A small-molecule ligand and the protein it binds are described below.
Small molecule (SMILES): COc1ccc(-c2cn(C)c(=O)c3cc(C(=O)N4CCN(S(C)(=O)=O)CC4)sc23)cc1OC

Binding-site contacts:
Ligand atom C09 contacts residue LEU51 of chain 1.A at 3.6 Å (hydrophobic).
Ligand atom C31 contacts residue ASN99 of chain 1.A at 3.3 Å.
Ligand atom N38 contacts residue LEU53 of chain 1.A at 3.6 Å.
Ligand atom C07 contacts residue LEU51 of chain 1.A at 3.9 Å (hydrophobic).
Ligand atom C33 contacts residue LEU53 of chain 1.A at 3.8 Å (hydrophobic).
Ligand atom C49 contacts residue TYR98 of chain 1.A at 3.6 Å (hydrophobic).
Ligand atom O15 contacts residue LEU51 of chain 1.A at 3.9 Å.
Ligand atom C11 contacts residue LEU51 of chain 1.A at 3.5 Å (hydrophobic).
Ligand atom N23 contacts residue VAL46 of chain 1.A at 3.8 Å.
Ligand atom C14 contacts residue TRP40 of chain 1.A at 3.4 Å (hydrophobic).
Ligand atom S52 contacts residue TYR98 of chain 1.A at 3.5 Å (h-bond).
Ligand atom C39 contacts residue LEU53 of chain 1.A at 3.9 Å (hydrophobic).
Ligand atom C36 contacts residue LEU53 of chain 1.A at 3.7 Å (hydrophobic).
Ligand atom C06 contacts residue TRP40 of chain 1.A at 3.9 Å (hydrophobic).
Ligand atom C21 contacts residue PRO41 of chain 1.A at 3.3 Å (hydrophobic).
Ligand atom C20 contacts residue PRO41 of chain 1.A at 3.9 Å (hydrophobic).
Ligand atom C11 contacts residue PRO41 of chain 1.A at 3.7 Å (hydrophobic).
Ligand atom C12 contacts residue LEU51 of chain 1.A at 3.8 Å (hydrophobic).
Ligand atom O15 contacts residue TRP40 of chain 1.A at 2.8 Å.
Ligand atom C24 contacts residue VAL46 of chain 1.A at 3.7 Å (hydrophobic).
Ligand atom C07 contacts residue PRO41 of chain 1.A at 3.8 Å (hydrophobic).
Ligand atom C28 contacts residue ILE105 of chain 1.A at 3.8 Å (hydrophobic).
Ligand atom C46 contacts residue LEU53 of chain 1.A at 3.4 Å (hydrophobic).
Ligand atom C46 contacts residue TYR98 of chain 1.A at 2.9 Å (hydrophobic).
Ligand atom O58 contacts residue TYR98 of chain 1.A at 3.5 Å (h-bond).
Ligand atom C42 contacts residue LEU53 of chain 1.A at 3.2 Å (hydrophobic).
Ligand atom O57 contacts residue LEU53 of chain 1.A at 3.2 Å.
Ligand atom C01 contacts residue GLN44 of chain 1.A at 3.9 Å.
Ligand atom C14 contacts residue LEU51 of chain 1.A at 3.8 Å (hydrophobic).
Ligand atom C49 contacts residue ASN99 of chain 1.A at 3.0 Å.
Ligand atom C07 contacts residue GLN44 of chain 1.A at 3.5 Å.
Ligand atom C12 contacts residue PRO41 of chain 1.A at 3.9 Å (hydrophobic).
Ligand atom N45 contacts residue LEU53 of chain 1.A at 3.6 Å.
Ligand atom C09 contacts residue PRO41 of chain 1.A at 3.1 Å (hydrophobic).
Ligand atom C24 contacts residue PHE42 of chain 1.A at 3.7 Å (hydrophobic).
Ligand atom O05 contacts residue TRP40 of chain 1.A at 3.7 Å.
Ligand atom O57 contacts residue TYR98 of chain 1.A at 2.8 Å (h-bond).
Ligand atom C28 contacts residue ASN99 of chain 1.A at 3.9 Å.
Ligand atom C16 contacts residue TRP40 of chain 1.A at 2.8 Å (hydrophobic).
Ligand atom O29 contacts residue ASN99 of chain 1.A at 3.0 Å (h-bond).

Sequence of chain 1.A:
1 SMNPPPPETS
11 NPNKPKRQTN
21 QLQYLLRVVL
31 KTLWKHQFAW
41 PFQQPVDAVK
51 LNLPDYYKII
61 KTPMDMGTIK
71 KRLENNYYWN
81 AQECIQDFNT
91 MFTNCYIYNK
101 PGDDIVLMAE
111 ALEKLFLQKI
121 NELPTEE